Sequence of chain 1.A:
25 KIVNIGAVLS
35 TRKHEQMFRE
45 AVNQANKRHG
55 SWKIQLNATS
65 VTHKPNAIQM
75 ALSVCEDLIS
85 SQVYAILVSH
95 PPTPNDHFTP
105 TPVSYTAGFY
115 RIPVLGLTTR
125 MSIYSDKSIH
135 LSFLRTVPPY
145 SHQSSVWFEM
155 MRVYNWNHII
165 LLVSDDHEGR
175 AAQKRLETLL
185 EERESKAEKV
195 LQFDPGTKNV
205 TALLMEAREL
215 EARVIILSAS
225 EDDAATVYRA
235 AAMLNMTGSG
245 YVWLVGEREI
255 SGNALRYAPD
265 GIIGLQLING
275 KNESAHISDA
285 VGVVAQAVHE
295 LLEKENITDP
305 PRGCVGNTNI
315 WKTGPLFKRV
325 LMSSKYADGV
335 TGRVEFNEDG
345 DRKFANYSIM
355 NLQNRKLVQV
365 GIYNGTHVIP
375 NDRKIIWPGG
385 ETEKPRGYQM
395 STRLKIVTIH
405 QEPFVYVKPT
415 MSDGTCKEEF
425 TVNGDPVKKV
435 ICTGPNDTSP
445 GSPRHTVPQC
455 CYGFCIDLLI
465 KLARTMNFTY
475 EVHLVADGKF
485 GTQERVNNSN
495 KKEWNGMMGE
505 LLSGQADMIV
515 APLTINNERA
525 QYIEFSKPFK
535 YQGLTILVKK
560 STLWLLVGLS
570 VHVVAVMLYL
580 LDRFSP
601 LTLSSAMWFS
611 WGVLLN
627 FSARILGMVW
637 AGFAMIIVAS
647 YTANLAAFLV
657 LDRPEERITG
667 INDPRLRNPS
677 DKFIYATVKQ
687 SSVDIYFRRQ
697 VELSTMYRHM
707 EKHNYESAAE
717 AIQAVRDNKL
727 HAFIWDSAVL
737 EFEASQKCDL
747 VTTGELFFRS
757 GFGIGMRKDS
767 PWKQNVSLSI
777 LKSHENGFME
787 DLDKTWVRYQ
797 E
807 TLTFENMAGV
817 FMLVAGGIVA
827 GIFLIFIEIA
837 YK

The small molecule below binds the protein below.
Small molecule (SMILES): CC(=O)N[C@H]1[C@H](O[C@H]2[C@H](O)[C@@H](NC(C)=O)CO[C@@H]2CO)O[C@H](CO)[C@@H](O)[C@@H]1O

Binding-site contacts:
Ligand atom O5 contacts residue ASN771 of chain 1.A at 2.5 Å (h-bond).
Ligand atom C2 contacts residue ASN771 of chain 1.A at 2.5 Å.
Ligand atom C5 contacts residue ASN771 of chain 1.A at 3.8 Å.
Ligand atom O6 contacts residue PRO767 of chain 1.A at 3.9 Å.
Ligand atom O5 contacts residue MET470 of chain 1.A at 3.8 Å.
Ligand atom C1 contacts residue ASN771 of chain 1.A at 1.4 Å.
Ligand atom C4 contacts residue ASN771 of chain 1.A at 4.3 Å.
Ligand atom O7 contacts residue LEU774 of chain 1.A at 4.5 Å.
Ligand atom C8 contacts residue ASN771 of chain 1.A at 4.2 Å.
Ligand atom C3 contacts residue ASN771 of chain 1.A at 3.7 Å.
Ligand atom C7 contacts residue ASN771 of chain 1.A at 3.3 Å.
Ligand atom N2 contacts residue ASN771 of chain 1.A at 3.2 Å (h-bond).
Ligand atom C6 contacts residue MET470 of chain 1.A at 4.5 Å (hydrophobic).
Ligand atom O3 contacts residue ASN771 of chain 1.A at 3.8 Å.
Ligand atom O7 contacts residue ASN771 of chain 1.A at 3.2 Å (h-bond).